Sequence of chain 6.PA:
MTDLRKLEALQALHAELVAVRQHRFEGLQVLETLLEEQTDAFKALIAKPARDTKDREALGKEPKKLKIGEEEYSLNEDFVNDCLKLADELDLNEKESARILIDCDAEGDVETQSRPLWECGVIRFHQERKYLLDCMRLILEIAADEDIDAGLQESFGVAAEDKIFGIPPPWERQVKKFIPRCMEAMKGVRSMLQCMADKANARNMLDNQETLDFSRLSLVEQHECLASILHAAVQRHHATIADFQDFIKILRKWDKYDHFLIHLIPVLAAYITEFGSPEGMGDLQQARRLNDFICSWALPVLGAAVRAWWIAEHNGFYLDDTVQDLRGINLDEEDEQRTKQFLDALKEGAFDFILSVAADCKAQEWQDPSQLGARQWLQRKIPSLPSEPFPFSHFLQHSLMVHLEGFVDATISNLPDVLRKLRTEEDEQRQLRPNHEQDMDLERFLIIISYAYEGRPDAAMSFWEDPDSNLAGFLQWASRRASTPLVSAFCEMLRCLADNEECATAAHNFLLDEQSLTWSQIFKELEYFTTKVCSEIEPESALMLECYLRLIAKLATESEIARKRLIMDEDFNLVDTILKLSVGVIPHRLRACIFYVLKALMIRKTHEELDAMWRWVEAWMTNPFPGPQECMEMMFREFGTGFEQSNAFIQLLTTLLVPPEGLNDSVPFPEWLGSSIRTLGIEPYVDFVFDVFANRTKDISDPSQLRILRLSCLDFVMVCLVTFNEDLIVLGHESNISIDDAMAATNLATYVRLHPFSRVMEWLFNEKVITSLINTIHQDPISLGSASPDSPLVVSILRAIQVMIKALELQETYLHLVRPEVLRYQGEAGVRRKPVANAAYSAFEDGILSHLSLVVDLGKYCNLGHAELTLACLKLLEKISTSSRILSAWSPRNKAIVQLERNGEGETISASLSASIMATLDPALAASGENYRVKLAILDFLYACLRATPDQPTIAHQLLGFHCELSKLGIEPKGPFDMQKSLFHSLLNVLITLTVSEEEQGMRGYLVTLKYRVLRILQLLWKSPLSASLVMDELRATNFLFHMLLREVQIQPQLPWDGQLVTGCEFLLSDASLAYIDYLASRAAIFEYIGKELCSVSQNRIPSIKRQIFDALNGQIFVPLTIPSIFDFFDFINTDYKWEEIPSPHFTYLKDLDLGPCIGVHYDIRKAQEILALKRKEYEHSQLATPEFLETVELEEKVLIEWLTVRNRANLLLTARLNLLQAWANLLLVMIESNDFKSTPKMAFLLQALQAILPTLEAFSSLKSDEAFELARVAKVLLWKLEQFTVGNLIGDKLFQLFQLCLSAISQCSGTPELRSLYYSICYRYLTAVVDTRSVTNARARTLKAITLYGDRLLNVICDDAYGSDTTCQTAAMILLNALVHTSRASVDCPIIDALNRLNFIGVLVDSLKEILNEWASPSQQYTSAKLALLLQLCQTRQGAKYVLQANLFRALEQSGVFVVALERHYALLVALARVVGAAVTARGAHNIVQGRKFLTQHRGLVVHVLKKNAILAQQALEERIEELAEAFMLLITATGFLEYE

Binding-site contacts:
Ligand atom CD2 contacts residue LEU1129 of chain 6.PA at 4.2 Å (hydrophobic).
Ligand atom CG contacts residue ASN1072 of chain 6.PA at 4.2 Å.
Ligand atom CE2 contacts residue ASN1072 of chain 6.PA at 4.4 Å.
Ligand atom OH contacts residue HIS1068 of chain 6.PA at 3.8 Å.
Ligand atom C contacts residue HIS1126 of chain 6.PA at 4.0 Å.
Ligand atom CD2 contacts residue HIS1126 of chain 6.PA at 3.4 Å.
Ligand atom SD contacts residue ASN1072 of chain 6.PA at 3.7 Å.
Ligand atom CD2 contacts residue GLN1063 of chain 6.PA at 3.6 Å.
Ligand atom CZ contacts residue ASN1072 of chain 6.PA at 3.5 Å.
Ligand atom C contacts residue GLN1063 of chain 6.PA at 3.9 Å.
Ligand atom OH contacts residue ASN1072 of chain 6.PA at 3.1 Å (h-bond).
Ligand atom CG contacts residue HIS1126 of chain 6.PA at 4.3 Å.
Ligand atom C contacts residue VAL1202 of chain 6.PA at 4.2 Å (hydrophobic).
Ligand atom CE1 contacts residue THR1121 of chain 6.PA at 3.9 Å.
Ligand atom O contacts residue HIS1126 of chain 6.PA at 3.3 Å (h-bond).
Ligand atom CE1 contacts residue ASN1072 of chain 6.PA at 3.3 Å.
Ligand atom O contacts residue VAL1202 of chain 6.PA at 3.2 Å.
Ligand atom CB contacts residue THR1121 of chain 6.PA at 3.3 Å.
Ligand atom CD1 contacts residue ASN1122 of chain 6.PA at 4.3 Å.
Ligand atom CD1 contacts residue ASN1072 of chain 6.PA at 4.0 Å.
Ligand atom CE2 contacts residue GLN1063 of chain 6.PA at 3.3 Å.
Ligand atom CD2 contacts residue ALA1120 of chain 6.PA at 3.5 Å (hydrophobic).
Ligand atom CA contacts residue GLN1063 of chain 6.PA at 4.3 Å.
Ligand atom CZ contacts residue GLN1063 of chain 6.PA at 4.1 Å.
Ligand atom CB contacts residue GLN1063 of chain 6.PA at 4.5 Å.
Ligand atom CD1 contacts residue PHE1125 of chain 6.PA at 3.6 Å (hydrophobic).
Ligand atom CD1 contacts residue ALA1120 of chain 6.PA at 4.3 Å (hydrophobic).
Ligand atom OH contacts residue GLN1063 of chain 6.PA at 3.7 Å.
Ligand atom CA contacts residue HIS1126 of chain 6.PA at 4.3 Å.
Ligand atom CD1 contacts residue THR1121 of chain 6.PA at 3.0 Å.
Ligand atom CG contacts residue THR1121 of chain 6.PA at 3.3 Å.
Ligand atom CD2 contacts residue PHE1125 of chain 6.PA at 4.2 Å (hydrophobic).
Ligand atom CD1 contacts residue GLN1063 of chain 6.PA at 3.8 Å.
Ligand atom CD2 contacts residue THR1121 of chain 6.PA at 4.0 Å.
Ligand atom CG2 contacts residue GLN1063 of chain 6.PA at 3.3 Å.
Ligand atom O contacts residue THR1121 of chain 6.PA at 4.0 Å.
Ligand atom CD2 contacts residue THR1121 of chain 6.PA at 4.3 Å.
Ligand atom CG contacts residue ALA1120 of chain 6.PA at 4.4 Å (hydrophobic).
Ligand atom O contacts residue GLN1063 of chain 6.PA at 2.9 Å (h-bond).
Ligand atom CG contacts residue GLN1063 of chain 6.PA at 4.3 Å.

The protein below binds the small molecule below.
Small molecule (SMILES): CC[C@H](C)[C@H](N)C(=O)N[C@@H](CC(C)C)C(=O)N1CCC[C@H]1C(=O)N[C@@H](CCSC)C(=O)N[C@@H](Cc1ccc(O)cc1)C(=O)N[C@@H](CCCCN)C(=O)N[C@@H](CC(C)C)C(=O)N[C@@H](CO)C(=O)N1CCC[C@H]1C=O